Binding-site contacts:
Ligand atom O7 contacts residue ARG109 of chain 1.A at 4.3 Å.
Ligand atom C7 contacts residue ARG109 of chain 1.A at 4.5 Å.
Ligand atom N2 contacts residue ASN112 of chain 1.A at 2.6 Å (h-bond).
Ligand atom C1 contacts residue ASN112 of chain 1.A at 2.5 Å.
Ligand atom C7 contacts residue ASN112 of chain 1.A at 3.9 Å.
Ligand atom C8 contacts residue ARG109 of chain 1.A at 3.5 Å.
Ligand atom C3 contacts residue ASN112 of chain 1.A at 4.3 Å.
Ligand atom C8 contacts residue ASN112 of chain 1.A at 4.4 Å.
Ligand atom O5 contacts residue ASN112 of chain 1.A at 3.2 Å (h-bond).
Ligand atom C8 contacts residue TYR80 of chain 1.A at 4.4 Å (hydrophobic).
Ligand atom C2 contacts residue ASN112 of chain 1.A at 2.8 Å.

Sequence of chain 1.A:
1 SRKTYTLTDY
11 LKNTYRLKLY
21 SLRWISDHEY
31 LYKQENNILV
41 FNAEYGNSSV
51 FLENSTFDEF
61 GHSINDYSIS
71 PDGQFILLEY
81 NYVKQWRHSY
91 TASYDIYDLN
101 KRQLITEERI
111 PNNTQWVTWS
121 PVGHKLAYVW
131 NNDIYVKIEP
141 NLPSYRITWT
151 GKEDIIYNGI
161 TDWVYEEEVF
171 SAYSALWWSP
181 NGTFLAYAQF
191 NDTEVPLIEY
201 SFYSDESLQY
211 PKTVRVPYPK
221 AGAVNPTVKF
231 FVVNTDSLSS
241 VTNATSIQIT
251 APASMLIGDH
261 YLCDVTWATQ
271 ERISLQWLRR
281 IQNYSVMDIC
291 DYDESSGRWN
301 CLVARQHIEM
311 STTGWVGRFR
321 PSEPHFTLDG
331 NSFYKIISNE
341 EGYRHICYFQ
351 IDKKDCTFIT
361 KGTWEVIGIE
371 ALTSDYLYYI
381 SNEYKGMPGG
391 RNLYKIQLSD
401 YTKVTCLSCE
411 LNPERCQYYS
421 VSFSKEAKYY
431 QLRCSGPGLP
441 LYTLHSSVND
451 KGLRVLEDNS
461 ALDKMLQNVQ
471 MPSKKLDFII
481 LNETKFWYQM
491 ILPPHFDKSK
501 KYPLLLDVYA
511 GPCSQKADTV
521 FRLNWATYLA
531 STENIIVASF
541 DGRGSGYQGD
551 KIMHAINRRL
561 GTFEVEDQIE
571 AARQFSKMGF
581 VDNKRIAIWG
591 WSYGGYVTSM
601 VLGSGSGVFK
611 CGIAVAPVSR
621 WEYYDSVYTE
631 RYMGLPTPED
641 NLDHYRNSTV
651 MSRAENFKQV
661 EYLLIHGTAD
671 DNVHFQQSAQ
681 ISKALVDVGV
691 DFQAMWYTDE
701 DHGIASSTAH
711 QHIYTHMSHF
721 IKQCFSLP

This protein binds this small molecule.
Small molecule (SMILES): CC(=O)N[C@@H]1[C@@H](O)[C@H](O)[C@@H](CO)O[C@H]1O